Sequence of chain 1.D:
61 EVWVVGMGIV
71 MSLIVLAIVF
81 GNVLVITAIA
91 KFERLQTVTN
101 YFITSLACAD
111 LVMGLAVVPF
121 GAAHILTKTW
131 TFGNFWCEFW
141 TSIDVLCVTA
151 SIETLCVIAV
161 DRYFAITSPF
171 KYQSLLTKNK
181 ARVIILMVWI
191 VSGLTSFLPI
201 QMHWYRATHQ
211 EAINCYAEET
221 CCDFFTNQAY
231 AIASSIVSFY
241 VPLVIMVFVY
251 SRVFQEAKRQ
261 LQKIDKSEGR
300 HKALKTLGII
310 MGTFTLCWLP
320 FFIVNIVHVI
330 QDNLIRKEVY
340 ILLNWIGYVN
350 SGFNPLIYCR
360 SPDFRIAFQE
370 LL

Binding-site contacts:
Ligand atom CAG contacts residue PHE224 of chain 1.D at 3.5 Å (hydrophobic).
Ligand atom CAD contacts residue ASN324 of chain 1.D at 4.2 Å.
Ligand atom CAC contacts residue PHE321 of chain 1.D at 4.1 Å (hydrophobic).
Ligand atom OAM contacts residue PHE320 of chain 1.D at 4.3 Å.
Ligand atom OAM contacts residue ASP144 of chain 1.D at 2.4 Å (salt-bridge).
Ligand atom CAJ contacts residue ASN343 of chain 1.D at 3.4 Å.
Ligand atom CAC contacts residue SER234 of chain 1.D at 3.3 Å.
Ligand atom CAO contacts residue ASP144 of chain 1.D at 3.3 Å.
Ligand atom NAN contacts residue ASN343 of chain 1.D at 2.9 Å (h-bond).
Ligand atom CAI contacts residue ASN343 of chain 1.D at 3.7 Å.
Ligand atom OAL contacts residue SER234 of chain 1.D at 2.4 Å (h-bond).
Ligand atom OAM contacts residue ASN343 of chain 1.D at 2.9 Å (h-bond).
Ligand atom OAL contacts residue SER238 of chain 1.D at 3.3 Å (h-bond).
Ligand atom OAL contacts residue PHE321 of chain 1.D at 3.7 Å.
Ligand atom CAJ contacts residue ASP144 of chain 1.D at 3.3 Å.
Ligand atom CAG contacts residue PHE320 of chain 1.D at 4.4 Å (hydrophobic).
Ligand atom CAO contacts residue TYR347 of chain 1.D at 4.1 Å (hydrophobic).
Ligand atom CAD contacts residue SER234 of chain 1.D at 3.4 Å.
Ligand atom CAB contacts residue PHE321 of chain 1.D at 3.9 Å (hydrophobic).
Ligand atom OAK contacts residue ASN324 of chain 1.D at 3.9 Å.
Ligand atom CAD contacts residue VAL145 of chain 1.D at 4.3 Å (hydrophobic).
Ligand atom CAO contacts residue ASN343 of chain 1.D at 4.0 Å.
Ligand atom CAE contacts residue PHE320 of chain 1.D at 4.0 Å (hydrophobic).
Ligand atom CAH contacts residue TYR339 of chain 1.D at 3.5 Å (hydrophobic).
Ligand atom CAB contacts residue PHE320 of chain 1.D at 4.0 Å (hydrophobic).
Ligand atom CAA contacts residue PHE320 of chain 1.D at 3.6 Å (hydrophobic).
Ligand atom CAO contacts residue PHE224 of chain 1.D at 4.4 Å (hydrophobic).
Ligand atom CAI contacts residue ASP144 of chain 1.D at 3.1 Å.
Ligand atom OAK contacts residue SER234 of chain 1.D at 2.6 Å (h-bond).
Ligand atom CAF contacts residue PHE320 of chain 1.D at 3.5 Å (hydrophobic).
Ligand atom CAE contacts residue VAL145 of chain 1.D at 4.3 Å (hydrophobic).
Ligand atom CAG contacts residue TYR339 of chain 1.D at 3.6 Å (hydrophobic).
Ligand atom NAN contacts residue TYR347 of chain 1.D at 3.9 Å.
Ligand atom CAA contacts residue VAL148 of chain 1.D at 3.9 Å (hydrophobic).
Ligand atom CAJ contacts residue PHE320 of chain 1.D at 3.5 Å (hydrophobic).
Ligand atom CAH contacts residue PHE224 of chain 1.D at 3.5 Å (hydrophobic).
Ligand atom CAB contacts residue VAL148 of chain 1.D at 3.4 Å (hydrophobic).
Ligand atom OAM contacts residue TYR347 of chain 1.D at 3.4 Å (h-bond).
Ligand atom NAN contacts residue ASP144 of chain 1.D at 3.1 Å (salt-bridge).
Ligand atom CAF contacts residue ASP144 of chain 1.D at 4.1 Å.

The protein below binds the small molecule below.
Small molecule (SMILES): CN[C@@H]1CCc2c(ccc(O)c2O)[C@H]1O